Sequence of chain 1.C:
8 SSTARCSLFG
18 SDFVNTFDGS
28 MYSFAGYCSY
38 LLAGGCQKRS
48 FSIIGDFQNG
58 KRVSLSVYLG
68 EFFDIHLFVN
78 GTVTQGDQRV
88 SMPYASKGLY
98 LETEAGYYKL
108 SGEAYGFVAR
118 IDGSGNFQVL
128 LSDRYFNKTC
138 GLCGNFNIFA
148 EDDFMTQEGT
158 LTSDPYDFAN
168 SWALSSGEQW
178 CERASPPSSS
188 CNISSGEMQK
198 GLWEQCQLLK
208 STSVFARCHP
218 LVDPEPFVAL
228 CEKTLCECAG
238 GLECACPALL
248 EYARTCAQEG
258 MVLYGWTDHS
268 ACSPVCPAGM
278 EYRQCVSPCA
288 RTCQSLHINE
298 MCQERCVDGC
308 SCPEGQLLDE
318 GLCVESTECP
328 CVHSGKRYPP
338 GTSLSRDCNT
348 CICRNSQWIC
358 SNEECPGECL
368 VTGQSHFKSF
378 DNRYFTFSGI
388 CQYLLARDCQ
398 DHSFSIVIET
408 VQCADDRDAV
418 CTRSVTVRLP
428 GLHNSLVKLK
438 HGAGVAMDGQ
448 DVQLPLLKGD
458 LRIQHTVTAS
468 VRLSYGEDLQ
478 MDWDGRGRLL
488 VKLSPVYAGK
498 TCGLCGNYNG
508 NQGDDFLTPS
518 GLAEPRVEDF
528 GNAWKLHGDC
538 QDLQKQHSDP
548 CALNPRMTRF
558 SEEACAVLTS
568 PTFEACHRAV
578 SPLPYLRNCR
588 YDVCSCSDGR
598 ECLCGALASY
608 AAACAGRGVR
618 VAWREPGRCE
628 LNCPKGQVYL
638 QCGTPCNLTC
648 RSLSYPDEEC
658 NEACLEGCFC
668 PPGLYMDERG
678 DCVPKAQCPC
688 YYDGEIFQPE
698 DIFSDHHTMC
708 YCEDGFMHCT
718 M

Binding-site contacts:
Ligand atom C3 contacts residue ASN77 of chain 1.C at 3.8 Å.
Ligand atom C1 contacts residue THR79 of chain 1.C at 3.7 Å.
Ligand atom O5 contacts residue THR79 of chain 1.C at 3.1 Å.
Ligand atom O6 contacts residue THR79 of chain 1.C at 3.1 Å.
Ligand atom C5 contacts residue ASN77 of chain 1.C at 3.7 Å.
Ligand atom C7 contacts residue ASN77 of chain 1.C at 3.1 Å.
Ligand atom O7 contacts residue THR79 of chain 1.C at 4.2 Å.
Ligand atom C4 contacts residue ASN77 of chain 1.C at 4.2 Å.
Ligand atom C2 contacts residue THR79 of chain 1.C at 4.1 Å.
Ligand atom O5 contacts residue ASN77 of chain 1.C at 2.4 Å (h-bond).
Ligand atom C5 contacts residue THR79 of chain 1.C at 4.0 Å.
Ligand atom C6 contacts residue THR79 of chain 1.C at 3.8 Å.
Ligand atom O7 contacts residue ASN77 of chain 1.C at 3.4 Å (h-bond).
Ligand atom O7 contacts residue PHE75 of chain 1.C at 4.0 Å.
Ligand atom N2 contacts residue ASN77 of chain 1.C at 2.9 Å (h-bond).
Ligand atom C1 contacts residue ASN77 of chain 1.C at 1.4 Å.
Ligand atom C8 contacts residue ASN77 of chain 1.C at 3.9 Å.
Ligand atom C2 contacts residue ASN77 of chain 1.C at 2.5 Å.

This small molecule binds to this protein.
Small molecule (SMILES): CC(=O)N[C@@H]1[C@@H](O)[C@H](O)[C@@H](CO)O[C@H]1O